Binding-site contacts:
Ligand atom O5' contacts residue GLY66 of chain 1.A at 3.6 Å.
Ligand atom C8 contacts residue LYS35 of chain 1.A at 3.5 Å.
Ligand atom OP1 contacts residue LYS68 of chain 1.A at 3.2 Å (salt-bridge).
Ligand atom P contacts residue GLY66 of chain 1.A at 3.9 Å.
Ligand atom P contacts residue LYS68 of chain 1.A at 3.6 Å.
Ligand atom OP1 contacts residue GLY64 of chain 1.A at 3.0 Å (h-bond).
Ligand atom OP1 contacts residue LYS35 of chain 1.A at 3.6 Å.
Ligand atom O3' contacts residue ILE69 of chain 1.A at 3.7 Å.
Ligand atom OP2 contacts residue LYS68 of chain 1.A at 3.1 Å (salt-bridge).
Ligand atom OP2 contacts residue VAL65 of chain 1.A at 4.0 Å.
Ligand atom O3' contacts residue VAL65 of chain 1.A at 3.8 Å.
Ligand atom C4' contacts residue TYR39 of chain 1.A at 4.0 Å (hydrophobic).
Ligand atom C5' contacts residue GLY66 of chain 1.A at 3.5 Å.
Ligand atom C3' contacts residue GLY66 of chain 1.A at 3.7 Å.
Ligand atom C4' contacts residue GLY64 of chain 1.A at 3.2 Å.
Ligand atom OP2 contacts residue THR67 of chain 1.A at 3.9 Å.
Ligand atom P contacts residue LYS68 of chain 1.A at 3.9 Å.
Ligand atom O3' contacts residue GLY64 of chain 1.A at 3.4 Å.
Ligand atom O5' contacts residue LYS35 of chain 1.A at 3.3 Å.
Ligand atom OP2 contacts residue LYS68 of chain 1.A at 2.9 Å (salt-bridge).
Ligand atom OP1 contacts residue LEU62 of chain 1.A at 3.9 Å.
Ligand atom OP2 contacts residue LYS72 of chain 1.A at 3.6 Å.
Ligand atom C5' contacts residue GLY64 of chain 1.A at 3.3 Å.
Ligand atom OP2 contacts residue GLY66 of chain 1.A at 4.0 Å.
Ligand atom OP1 contacts residue GLY66 of chain 1.A at 3.1 Å.
Ligand atom N7 contacts residue LYS35 of chain 1.A at 3.9 Å.
Ligand atom C5' contacts residue LYS35 of chain 1.A at 3.8 Å.
Ligand atom C5' contacts residue TYR39 of chain 1.A at 3.3 Å (hydrophobic).
Ligand atom OP1 contacts residue THR67 of chain 1.A at 3.7 Å.
Ligand atom OP1 contacts residue ILE69 of chain 1.A at 2.7 Å (h-bond).
Ligand atom OP3 contacts residue LYS35 of chain 1.A at 2.5 Å (salt-bridge).
Ligand atom OP1 contacts residue PRO63 of chain 1.A at 4.0 Å.
Ligand atom P contacts residue GLY64 of chain 1.A at 4.0 Å.
Ligand atom P contacts residue LYS35 of chain 1.A at 3.5 Å.
Ligand atom O4' contacts residue LYS35 of chain 1.A at 4.0 Å.
Ligand atom OP1 contacts residue VAL65 of chain 1.A at 4.0 Å.
Ligand atom P contacts residue ILE69 of chain 1.A at 3.8 Å.
Ligand atom N3 contacts residue ALA38 of chain 1.A at 3.8 Å.
Ligand atom C3' contacts residue GLY64 of chain 1.A at 3.8 Å.
Ligand atom OP1 contacts residue NA1 of chain 1.F at 3.1 Å (h-bond).

This protein binds this small molecule.
Small molecule (SMILES): Cc1cn([C@H]2C[C@H](O[P](=O)(O)OC[C@H]3O[C@@H](n4ccc(N)nc4=O)C[C@@H]3O[P](=O)(O)OC[C@H]3O[C@@H](n4cnc5c(=O)nc(N)[nH]c54)C[C@@H]3O[P](=O)(O)OC[C@H]3O[C@@H](n4cnc5c(=O)nc(N)[nH]c54)C[C@@H]3O)[C@@H](CO[P](=O)(O)O[C@H]3C[C@H](n4cnc5c(=O)nc(N)[nH]c54)O[C@@H]3COP(=O)(O)O)O2)c(=O)[nH]c1=O

Sequence of chain 1.A:
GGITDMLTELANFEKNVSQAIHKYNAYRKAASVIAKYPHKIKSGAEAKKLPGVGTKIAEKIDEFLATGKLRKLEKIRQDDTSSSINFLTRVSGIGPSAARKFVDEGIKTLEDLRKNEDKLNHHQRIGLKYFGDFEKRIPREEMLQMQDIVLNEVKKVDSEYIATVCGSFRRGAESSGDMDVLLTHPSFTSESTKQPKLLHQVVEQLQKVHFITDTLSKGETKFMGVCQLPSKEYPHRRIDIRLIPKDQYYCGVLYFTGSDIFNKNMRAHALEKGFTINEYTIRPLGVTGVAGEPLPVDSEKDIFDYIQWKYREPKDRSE